Binding-site contacts:
Ligand atom CAE contacts residue ASP114 of chain 1.A at 3.5 Å.
Ligand atom CAL contacts residue THR108 of chain 1.A at 3.6 Å.
Ligand atom CAE contacts residue ASN117 of chain 1.A at 3.3 Å.
Ligand atom CAY contacts residue ALA113 of chain 1.A at 3.6 Å (hydrophobic).
Ligand atom FAI contacts residue LEU88 of chain 1.A at 3.7 Å.
Ligand atom CAP contacts residue GLY112 of chain 1.A at 3.7 Å.
Ligand atom CBC contacts residue ALA113 of chain 1.A at 3.8 Å (hydrophobic).
Ligand atom CLA contacts residue ALA159 of chain 1.A at 3.6 Å.
Ligand atom CBD contacts residue ALA113 of chain 1.A at 3.8 Å (hydrophobic).
Ligand atom CAN contacts residue THR108 of chain 1.A at 3.8 Å.
Ligand atom CAC contacts residue GLY112 of chain 1.A at 3.7 Å.
Ligand atom CAL contacts residue LYS55 of chain 1.A at 3.7 Å.
Ligand atom CLA contacts residue LEU169 of chain 1.A at 3.6 Å.
Ligand atom CBB contacts residue GLY112 of chain 1.A at 3.5 Å.
Ligand atom OAH contacts residue MET111 of chain 1.A at 2.7 Å (h-bond).
Ligand atom NBJ contacts residue TYR37 of chain 1.A at 3.3 Å (h-bond).
Ligand atom CAU contacts residue GLY112 of chain 1.A at 3.7 Å.
Ligand atom CBC contacts residue GLY112 of chain 1.A at 3.6 Å.
Ligand atom CAN contacts residue LYS55 of chain 1.A at 3.7 Å.
Ligand atom CAL contacts residue ALA53 of chain 1.A at 3.5 Å (hydrophobic).
Ligand atom CAN contacts residue ALA53 of chain 1.A at 3.8 Å (hydrophobic).
Ligand atom CAW contacts residue GLY112 of chain 1.A at 3.8 Å.
Ligand atom CBD contacts residue TYR37 of chain 1.A at 3.1 Å (hydrophobic).
Ligand atom OAH contacts residue LEU110 of chain 1.A at 3.6 Å.
Ligand atom CBF contacts residue HIS109 of chain 1.A at 3.7 Å.
Ligand atom CAA contacts residue TYR37 of chain 1.A at 2.5 Å (hydrophobic).
Ligand atom OAF contacts residue GLY112 of chain 1.A at 3.7 Å.
Ligand atom CAS contacts residue ALA53 of chain 1.A at 3.4 Å (hydrophobic).
Ligand atom CAX contacts residue THR108 of chain 1.A at 3.6 Å.
Ligand atom CLA contacts residue ALA113 of chain 1.A at 3.6 Å.
Ligand atom FAI contacts residue VAL107 of chain 1.A at 3.7 Å.
Ligand atom CAE contacts residue TYR37 of chain 1.A at 3.4 Å (hydrophobic).
Ligand atom CAO contacts residue ALA113 of chain 1.A at 3.5 Å (hydrophobic).
Ligand atom FAI contacts residue LEU106 of chain 1.A at 3.1 Å.
Ligand atom CAP contacts residue ALA113 of chain 1.A at 3.8 Å (hydrophobic).
Ligand atom CAO contacts residue TYR37 of chain 1.A at 3.2 Å (hydrophobic).
Ligand atom OAH contacts residue GLY112 of chain 1.A at 3.0 Å (h-bond).
Ligand atom CAB contacts residue ILE86 of chain 1.A at 3.7 Å (hydrophobic).
Ligand atom CAS contacts residue THR108 of chain 1.A at 3.5 Å.
Ligand atom CAL contacts residue LEU106 of chain 1.A at 3.6 Å (hydrophobic).

The protein below binds the small molecule below.
Small molecule (SMILES): C[C@@H]1CN(Cc2ccc(F)cc2)[C@@H](C)CN1C(=O)c1cc2c(C(=O)C(=O)N(C)C)cn(C)c2cc1Cl

Sequence of chain 1.A:
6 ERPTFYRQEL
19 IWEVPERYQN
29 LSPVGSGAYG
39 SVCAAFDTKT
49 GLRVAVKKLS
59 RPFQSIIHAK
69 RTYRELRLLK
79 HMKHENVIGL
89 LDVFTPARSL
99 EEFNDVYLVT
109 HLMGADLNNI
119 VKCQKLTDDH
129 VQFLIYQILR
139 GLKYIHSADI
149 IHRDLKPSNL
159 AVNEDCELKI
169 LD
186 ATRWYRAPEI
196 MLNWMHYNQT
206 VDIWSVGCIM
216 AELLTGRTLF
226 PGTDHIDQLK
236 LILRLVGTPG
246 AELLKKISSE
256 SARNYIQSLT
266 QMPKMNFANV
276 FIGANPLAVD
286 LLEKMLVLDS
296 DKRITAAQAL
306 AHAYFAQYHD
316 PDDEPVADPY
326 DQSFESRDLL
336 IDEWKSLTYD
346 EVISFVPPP